Sequence of chain 18.B:
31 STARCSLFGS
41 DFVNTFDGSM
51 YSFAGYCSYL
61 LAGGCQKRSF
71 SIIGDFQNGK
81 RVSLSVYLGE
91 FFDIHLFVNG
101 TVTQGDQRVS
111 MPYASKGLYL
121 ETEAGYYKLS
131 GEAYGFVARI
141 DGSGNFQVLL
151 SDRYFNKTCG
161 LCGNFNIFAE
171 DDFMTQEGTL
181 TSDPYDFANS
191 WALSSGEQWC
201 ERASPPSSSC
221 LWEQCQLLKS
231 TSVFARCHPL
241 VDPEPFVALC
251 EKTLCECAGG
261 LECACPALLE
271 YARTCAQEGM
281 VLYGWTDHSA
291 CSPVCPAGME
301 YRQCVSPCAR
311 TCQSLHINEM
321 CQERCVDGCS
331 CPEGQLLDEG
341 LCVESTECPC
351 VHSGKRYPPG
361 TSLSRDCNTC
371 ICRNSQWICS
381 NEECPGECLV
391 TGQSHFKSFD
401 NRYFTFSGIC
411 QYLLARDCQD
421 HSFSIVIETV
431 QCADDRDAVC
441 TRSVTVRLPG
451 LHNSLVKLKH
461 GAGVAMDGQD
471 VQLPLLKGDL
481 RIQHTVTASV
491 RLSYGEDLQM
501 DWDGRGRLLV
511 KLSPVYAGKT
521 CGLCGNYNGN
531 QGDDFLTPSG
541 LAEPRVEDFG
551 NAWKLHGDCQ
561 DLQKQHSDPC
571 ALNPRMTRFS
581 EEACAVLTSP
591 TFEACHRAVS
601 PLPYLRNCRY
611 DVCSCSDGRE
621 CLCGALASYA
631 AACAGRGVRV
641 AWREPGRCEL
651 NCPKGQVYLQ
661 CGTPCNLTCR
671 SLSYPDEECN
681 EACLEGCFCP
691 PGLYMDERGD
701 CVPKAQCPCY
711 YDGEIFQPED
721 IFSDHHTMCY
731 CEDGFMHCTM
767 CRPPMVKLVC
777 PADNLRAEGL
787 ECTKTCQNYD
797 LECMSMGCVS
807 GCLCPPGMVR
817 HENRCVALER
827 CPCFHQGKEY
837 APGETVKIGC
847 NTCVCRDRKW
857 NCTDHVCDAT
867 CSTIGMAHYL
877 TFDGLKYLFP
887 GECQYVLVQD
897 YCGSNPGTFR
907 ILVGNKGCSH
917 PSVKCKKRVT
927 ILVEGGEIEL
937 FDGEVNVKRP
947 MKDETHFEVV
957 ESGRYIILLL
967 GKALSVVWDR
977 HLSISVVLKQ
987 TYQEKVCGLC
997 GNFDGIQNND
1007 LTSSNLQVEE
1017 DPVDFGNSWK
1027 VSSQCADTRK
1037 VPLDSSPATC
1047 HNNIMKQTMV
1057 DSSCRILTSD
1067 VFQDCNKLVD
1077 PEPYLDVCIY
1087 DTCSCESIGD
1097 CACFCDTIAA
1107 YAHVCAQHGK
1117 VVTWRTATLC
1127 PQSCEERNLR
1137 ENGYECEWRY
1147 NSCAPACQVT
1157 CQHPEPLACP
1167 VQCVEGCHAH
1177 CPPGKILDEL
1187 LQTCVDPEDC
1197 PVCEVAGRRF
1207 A

Binding-site contacts:
Ligand atom C2 contacts residue ASN857 of chain 18.B at 2.5 Å.
Ligand atom C5 contacts residue ASN857 of chain 18.B at 3.7 Å.
Ligand atom C3 contacts residue ASN857 of chain 18.B at 3.8 Å.
Ligand atom C8 contacts residue ASN857 of chain 18.B at 4.2 Å.
Ligand atom O7 contacts residue ASN857 of chain 18.B at 3.1 Å (h-bond).
Ligand atom O5 contacts residue ASN857 of chain 18.B at 2.4 Å (h-bond).
Ligand atom N2 contacts residue ASN857 of chain 18.B at 2.9 Å (h-bond).
Ligand atom C7 contacts residue ASN857 of chain 18.B at 3.2 Å.
Ligand atom C1 contacts residue ASN857 of chain 18.B at 1.4 Å.
Ligand atom C4 contacts residue ASN857 of chain 18.B at 4.2 Å.

A small-molecule ligand and the protein it binds are described below.
Small molecule (SMILES): CC(=O)N[C@@H]1[C@@H](O)[C@H](O)[C@@H](CO)O[C@H]1O